This protein binds this small molecule.
Small molecule (SMILES): O=C(O)[C@H]1O[C@@H](O)[C@H](O)[C@@H](O)[C@@H]1O

Binding-site contacts:
Ligand atom O1 contacts residue VAL202 of chain 1.A at 3.8 Å.
Ligand atom C5 contacts residue THR150 of chain 1.A at 4.1 Å.
Ligand atom O4 contacts residue LYS393 of chain 1.A at 3.6 Å.
Ligand atom C1 contacts residue VAL202 of chain 1.A at 4.2 Å (hydrophobic).
Ligand atom O6A contacts residue LEU149 of chain 1.A at 4.1 Å.
Ligand atom O1 contacts residue ASP203 of chain 1.A at 3.4 Å (salt-bridge).
Ligand atom O2 contacts residue ASP203 of chain 1.A at 2.9 Å (salt-bridge).
Ligand atom O6B contacts residue LEU149 of chain 1.A at 3.1 Å (h-bond).
Ligand atom O1 contacts residue LEU149 of chain 1.A at 4.0 Å.
Ligand atom C3 contacts residue GLU389 of chain 1.A at 3.4 Å.
Ligand atom C2 contacts residue ASP203 of chain 1.A at 3.6 Å.
Ligand atom C2 contacts residue LYS392 of chain 1.A at 4.0 Å.
Ligand atom C4 contacts residue GLU389 of chain 1.A at 4.2 Å.
Ligand atom O3 contacts residue LYS393 of chain 1.A at 3.9 Å.
Ligand atom O1 contacts residue THR150 of chain 1.A at 3.7 Å.
Ligand atom C3 contacts residue PRO148 of chain 1.A at 3.8 Å (hydrophobic).
Ligand atom O5 contacts residue LEU149 of chain 1.A at 3.3 Å (h-bond).
Ligand atom O5 contacts residue THR150 of chain 1.A at 3.4 Å.
Ligand atom C1 contacts residue THR150 of chain 1.A at 3.8 Å.
Ligand atom C5 contacts residue LEU149 of chain 1.A at 3.1 Å (hydrophobic).
Ligand atom O2 contacts residue LYS392 of chain 1.A at 2.8 Å (salt-bridge).
Ligand atom O6A contacts residue ASP151 of chain 1.A at 3.3 Å (salt-bridge).
Ligand atom C6 contacts residue THR150 of chain 1.A at 4.0 Å.
Ligand atom C1 contacts residue ASP203 of chain 1.A at 4.1 Å.
Ligand atom O3 contacts residue GLU389 of chain 1.A at 2.7 Å (salt-bridge).
Ligand atom O2 contacts residue PRO148 of chain 1.A at 4.0 Å.
Ligand atom O6B contacts residue GLY152 of chain 1.A at 3.0 Å (h-bond).
Ligand atom O1 contacts residue GLY206 of chain 1.A at 3.1 Å.
Ligand atom O3 contacts residue LYS392 of chain 1.A at 3.4 Å.
Ligand atom C6 contacts residue LEU149 of chain 1.A at 3.2 Å (hydrophobic).
Ligand atom C6 contacts residue ASP151 of chain 1.A at 3.6 Å.
Ligand atom O6A contacts residue THR150 of chain 1.A at 4.0 Å.
Ligand atom C6 contacts residue GLY152 of chain 1.A at 3.8 Å.
Ligand atom O2 contacts residue VAL202 of chain 1.A at 3.4 Å (h-bond).
Ligand atom O6B contacts residue THR150 of chain 1.A at 4.1 Å.
Ligand atom C1 contacts residue LEU149 of chain 1.A at 3.6 Å (hydrophobic).
Ligand atom C3 contacts residue LYS392 of chain 1.A at 4.0 Å.
Ligand atom O6B contacts residue ASP151 of chain 1.A at 3.6 Å.
Ligand atom C4 contacts residue LYS393 of chain 1.A at 4.0 Å.
Ligand atom O4 contacts residue GLU389 of chain 1.A at 3.7 Å.

Sequence of chain 1.A:
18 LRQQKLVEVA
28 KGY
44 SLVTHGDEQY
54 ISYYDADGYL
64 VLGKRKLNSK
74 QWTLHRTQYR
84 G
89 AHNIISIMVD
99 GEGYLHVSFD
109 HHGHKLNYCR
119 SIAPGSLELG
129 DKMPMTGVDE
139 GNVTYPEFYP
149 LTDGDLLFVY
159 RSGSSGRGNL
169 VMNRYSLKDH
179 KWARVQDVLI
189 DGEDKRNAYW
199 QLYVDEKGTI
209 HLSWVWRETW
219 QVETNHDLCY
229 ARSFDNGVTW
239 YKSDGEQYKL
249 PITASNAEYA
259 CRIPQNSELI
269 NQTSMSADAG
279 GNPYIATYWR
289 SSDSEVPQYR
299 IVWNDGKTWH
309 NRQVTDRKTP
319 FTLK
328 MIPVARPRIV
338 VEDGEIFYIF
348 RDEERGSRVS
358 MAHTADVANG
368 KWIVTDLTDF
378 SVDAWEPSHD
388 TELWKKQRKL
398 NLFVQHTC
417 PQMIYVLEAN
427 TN